This protein binds this small molecule.
Small molecule (SMILES): CC(=O)N[C@H]1[C@H](O[C@H]2[C@H](O)[C@@H](NC(C)=O)CO[C@@H]2CO)O[C@H](CO)[C@@H](O)[C@@H]1O

Sequence of chain 1.A:
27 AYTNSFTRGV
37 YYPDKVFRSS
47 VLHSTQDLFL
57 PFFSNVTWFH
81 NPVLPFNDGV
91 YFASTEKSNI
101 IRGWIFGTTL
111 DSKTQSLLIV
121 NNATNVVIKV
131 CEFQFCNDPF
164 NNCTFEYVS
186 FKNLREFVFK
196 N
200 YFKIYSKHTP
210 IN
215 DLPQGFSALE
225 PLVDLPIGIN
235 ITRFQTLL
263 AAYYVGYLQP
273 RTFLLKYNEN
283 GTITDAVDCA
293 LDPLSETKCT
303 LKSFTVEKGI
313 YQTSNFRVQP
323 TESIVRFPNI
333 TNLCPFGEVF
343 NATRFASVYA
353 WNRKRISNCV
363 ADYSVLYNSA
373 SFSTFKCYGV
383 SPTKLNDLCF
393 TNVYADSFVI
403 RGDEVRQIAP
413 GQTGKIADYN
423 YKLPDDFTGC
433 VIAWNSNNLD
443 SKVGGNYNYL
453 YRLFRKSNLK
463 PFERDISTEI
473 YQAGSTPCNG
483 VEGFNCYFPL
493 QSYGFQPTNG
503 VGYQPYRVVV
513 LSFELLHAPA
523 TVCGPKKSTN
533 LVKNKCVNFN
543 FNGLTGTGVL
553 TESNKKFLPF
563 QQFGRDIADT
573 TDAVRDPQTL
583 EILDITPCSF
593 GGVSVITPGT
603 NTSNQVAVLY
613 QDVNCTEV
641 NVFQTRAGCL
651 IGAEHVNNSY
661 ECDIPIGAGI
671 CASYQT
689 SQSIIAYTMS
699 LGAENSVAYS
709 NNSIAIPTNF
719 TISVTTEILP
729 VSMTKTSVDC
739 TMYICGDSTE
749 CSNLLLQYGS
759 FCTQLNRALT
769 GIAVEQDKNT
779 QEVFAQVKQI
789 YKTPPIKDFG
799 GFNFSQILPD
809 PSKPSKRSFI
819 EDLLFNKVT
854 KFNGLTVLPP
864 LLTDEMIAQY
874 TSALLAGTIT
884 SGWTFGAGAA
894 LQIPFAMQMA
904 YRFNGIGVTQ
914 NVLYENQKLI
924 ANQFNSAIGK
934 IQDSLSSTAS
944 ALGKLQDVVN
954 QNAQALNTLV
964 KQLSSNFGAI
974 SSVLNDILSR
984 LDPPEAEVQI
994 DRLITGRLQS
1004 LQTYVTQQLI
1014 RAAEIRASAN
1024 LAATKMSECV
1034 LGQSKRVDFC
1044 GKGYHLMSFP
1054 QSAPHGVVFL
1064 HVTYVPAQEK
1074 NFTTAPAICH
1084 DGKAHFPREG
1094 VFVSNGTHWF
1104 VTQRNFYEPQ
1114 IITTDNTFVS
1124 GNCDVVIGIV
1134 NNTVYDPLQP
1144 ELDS

Binding-site contacts:
Ligand atom C4 contacts residue ASN234 of chain 1.A at 4.3 Å.
Ligand atom C2 contacts residue ASN234 of chain 1.A at 2.5 Å.
Ligand atom C5 contacts residue THR236 of chain 1.A at 3.8 Å.
Ligand atom O5 contacts residue THR108 of chain 1.A at 3.1 Å.
Ligand atom C3 contacts residue ASN234 of chain 1.A at 3.8 Å.
Ligand atom C1 contacts residue THR236 of chain 1.A at 4.0 Å.
Ligand atom O7 contacts residue ASN234 of chain 1.A at 3.0 Å (h-bond).
Ligand atom C6 contacts residue THR236 of chain 1.A at 3.8 Å.
Ligand atom O6 contacts residue THR108 of chain 1.A at 3.2 Å.
Ligand atom O5 contacts residue ASN234 of chain 1.A at 2.4 Å (h-bond).
Ligand atom C6 contacts residue THR108 of chain 1.A at 3.5 Å.
Ligand atom N2 contacts residue ASN234 of chain 1.A at 2.9 Å (h-bond).
Ligand atom C5 contacts residue THR108 of chain 1.A at 3.9 Å.
Ligand atom C1 contacts residue THR108 of chain 1.A at 3.8 Å.
Ligand atom O5 contacts residue THR236 of chain 1.A at 4.0 Å.
Ligand atom C8 contacts residue ASN234 of chain 1.A at 4.3 Å.
Ligand atom C7 contacts residue ASN234 of chain 1.A at 3.1 Å.
Ligand atom C5 contacts residue ASN234 of chain 1.A at 3.6 Å.
Ligand atom C1 contacts residue ASN234 of chain 1.A at 1.4 Å.